A protein and the small-molecule ligand that binds it are described below.
Small molecule (SMILES): CC(=O)N[C@H]1[C@H](O[C@H]2[C@H](O)[C@@H](NC(C)=O)CO[C@@H]2CO)O[C@H](CO)[C@@H](O[C@H]2O[C@H](CO)[C@@H](O)[C@H](O)[C@@H]2O)[C@@H]1O

Sequence of chain 1.A:
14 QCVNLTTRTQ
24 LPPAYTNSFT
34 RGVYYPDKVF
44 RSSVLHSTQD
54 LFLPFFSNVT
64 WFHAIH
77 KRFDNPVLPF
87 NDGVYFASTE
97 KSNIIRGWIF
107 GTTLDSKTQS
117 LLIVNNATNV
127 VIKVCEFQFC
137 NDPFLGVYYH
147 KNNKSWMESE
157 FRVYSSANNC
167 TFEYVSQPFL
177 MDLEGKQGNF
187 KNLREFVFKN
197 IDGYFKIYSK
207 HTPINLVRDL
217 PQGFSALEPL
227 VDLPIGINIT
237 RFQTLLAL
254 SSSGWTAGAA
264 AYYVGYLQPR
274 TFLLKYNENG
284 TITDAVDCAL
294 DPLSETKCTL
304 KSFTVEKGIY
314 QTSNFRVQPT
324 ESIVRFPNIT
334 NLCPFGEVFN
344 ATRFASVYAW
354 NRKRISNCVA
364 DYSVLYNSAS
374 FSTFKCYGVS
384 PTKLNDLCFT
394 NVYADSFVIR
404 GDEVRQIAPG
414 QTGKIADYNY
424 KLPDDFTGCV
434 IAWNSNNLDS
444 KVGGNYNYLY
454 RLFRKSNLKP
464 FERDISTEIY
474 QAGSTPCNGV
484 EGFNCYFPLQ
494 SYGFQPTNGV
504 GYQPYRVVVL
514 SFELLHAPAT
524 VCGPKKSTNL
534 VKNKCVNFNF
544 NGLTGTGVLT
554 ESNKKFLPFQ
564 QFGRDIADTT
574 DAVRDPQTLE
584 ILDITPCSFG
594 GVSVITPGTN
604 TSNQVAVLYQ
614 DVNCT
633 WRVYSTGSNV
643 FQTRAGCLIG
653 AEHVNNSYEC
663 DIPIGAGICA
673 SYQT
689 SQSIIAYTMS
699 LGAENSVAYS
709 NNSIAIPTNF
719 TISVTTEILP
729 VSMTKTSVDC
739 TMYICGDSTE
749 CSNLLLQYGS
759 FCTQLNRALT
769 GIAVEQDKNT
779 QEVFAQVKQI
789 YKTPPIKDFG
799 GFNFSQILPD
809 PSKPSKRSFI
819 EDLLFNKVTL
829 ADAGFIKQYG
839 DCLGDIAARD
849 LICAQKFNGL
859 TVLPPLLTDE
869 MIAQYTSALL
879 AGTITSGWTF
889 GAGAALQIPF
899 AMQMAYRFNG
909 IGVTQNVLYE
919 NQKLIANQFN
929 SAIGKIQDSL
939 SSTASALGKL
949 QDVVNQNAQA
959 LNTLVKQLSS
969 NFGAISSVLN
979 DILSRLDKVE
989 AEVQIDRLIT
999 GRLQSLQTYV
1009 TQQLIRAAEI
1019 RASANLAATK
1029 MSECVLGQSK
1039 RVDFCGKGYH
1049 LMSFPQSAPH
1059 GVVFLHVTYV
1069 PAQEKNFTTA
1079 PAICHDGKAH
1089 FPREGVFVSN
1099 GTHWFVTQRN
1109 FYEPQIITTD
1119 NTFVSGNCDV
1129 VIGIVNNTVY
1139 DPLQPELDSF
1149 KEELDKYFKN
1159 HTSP

Binding-site contacts:
Ligand atom N2 contacts residue ASN801 of chain 1.A at 2.8 Å (h-bond).
Ligand atom C5 contacts residue SER803 of chain 1.A at 3.7 Å.
Ligand atom O5 contacts residue SER803 of chain 1.A at 3.6 Å.
Ligand atom O6 contacts residue GLN804 of chain 1.A at 3.8 Å.
Ligand atom C3 contacts residue ASN801 of chain 1.A at 4.0 Å.
Ligand atom C1 contacts residue ASN801 of chain 1.A at 1.7 Å.
Ligand atom C1 contacts residue SER803 of chain 1.A at 3.3 Å.
Ligand atom C4 contacts residue ASN801 of chain 1.A at 4.5 Å.
Ligand atom C2 contacts residue SER803 of chain 1.A at 4.4 Å.
Ligand atom C2 contacts residue ASN801 of chain 1.A at 2.6 Å.
Ligand atom C5 contacts residue ASN801 of chain 1.A at 4.0 Å.
Ligand atom O7 contacts residue ASN801 of chain 1.A at 4.0 Å.
Ligand atom C7 contacts residue ASN801 of chain 1.A at 3.6 Å.
Ligand atom O5 contacts residue ASN801 of chain 1.A at 2.7 Å (h-bond).
Ligand atom C8 contacts residue ASN801 of chain 1.A at 4.5 Å.